The protein below binds the small molecule below.
Small molecule (SMILES): COC(=O)[C@@H]1C[C@@H](O)CN1C(=O)c1ccco1

Sequence of chain 1.B:
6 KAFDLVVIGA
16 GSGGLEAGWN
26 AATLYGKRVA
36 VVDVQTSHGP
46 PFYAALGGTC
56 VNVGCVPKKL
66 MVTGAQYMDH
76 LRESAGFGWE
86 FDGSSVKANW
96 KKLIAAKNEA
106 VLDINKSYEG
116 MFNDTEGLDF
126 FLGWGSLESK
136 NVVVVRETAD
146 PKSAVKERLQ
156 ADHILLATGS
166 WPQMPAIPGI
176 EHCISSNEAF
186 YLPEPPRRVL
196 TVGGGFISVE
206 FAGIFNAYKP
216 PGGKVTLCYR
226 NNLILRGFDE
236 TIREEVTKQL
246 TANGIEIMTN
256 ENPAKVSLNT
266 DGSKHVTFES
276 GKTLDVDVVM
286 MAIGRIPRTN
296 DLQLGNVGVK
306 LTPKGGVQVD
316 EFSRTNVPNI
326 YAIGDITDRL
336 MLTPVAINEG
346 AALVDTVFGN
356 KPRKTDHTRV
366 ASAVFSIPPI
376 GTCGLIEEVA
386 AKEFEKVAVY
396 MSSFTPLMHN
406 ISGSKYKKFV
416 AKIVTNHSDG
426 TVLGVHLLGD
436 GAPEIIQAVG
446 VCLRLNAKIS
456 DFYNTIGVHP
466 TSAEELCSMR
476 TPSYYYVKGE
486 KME

Binding-site contacts:
Ligand atom C14 contacts residue ARG231 of chain 1.B at 3.3 Å.
Ligand atom C01 contacts residue LEU337 of chain 1.B at 4.1 Å (hydrophobic).
Ligand atom C01 contacts residue ALA368 of chain 1.B at 3.0 Å (hydrophobic).
Ligand atom C11 contacts residue ARG231 of chain 1.B at 4.2 Å.
Ligand atom C12 contacts residue ARG231 of chain 1.B at 4.1 Å.
Ligand atom O02 contacts residue PHE233 of chain 1.B at 4.2 Å.
Ligand atom C01 contacts residue SER367 of chain 1.B at 4.0 Å.
Ligand atom C01 contacts residue PHE201 of chain 1.B at 4.5 Å (hydrophobic).
Ligand atom C05 contacts residue MET336 of chain 1.B at 3.8 Å (hydrophobic).
Ligand atom C06 contacts residue MET336 of chain 1.B at 4.1 Å (hydrophobic).
Ligand atom O02 contacts residue SER367 of chain 1.B at 4.0 Å.
Ligand atom C13 contacts residue ARG231 of chain 1.B at 3.5 Å.
Ligand atom O17 contacts residue PHE201 of chain 1.B at 3.3 Å.
Ligand atom O17 contacts residue PHE233 of chain 1.B at 3.5 Å.
Ligand atom O07 contacts residue LEU335 of chain 1.B at 4.2 Å.
Ligand atom C03 contacts residue PHE201 of chain 1.B at 4.0 Å (hydrophobic).
Ligand atom O16 contacts residue PHE233 of chain 1.B at 4.3 Å.
Ligand atom O15 contacts residue ARG231 of chain 1.B at 3.7 Å.
Ligand atom C12 contacts residue GLY232 of chain 1.B at 4.2 Å.
Ligand atom O02 contacts residue ALA368 of chain 1.B at 4.5 Å.
Ligand atom O02 contacts residue LEU337 of chain 1.B at 3.8 Å.
Ligand atom C06 contacts residue PHE201 of chain 1.B at 4.4 Å (hydrophobic).
Ligand atom C01 contacts residue VAL369 of chain 1.B at 4.3 Å (hydrophobic).
Ligand atom O07 contacts residue ARG334 of chain 1.B at 4.0 Å.
Ligand atom O07 contacts residue MET336 of chain 1.B at 3.2 Å (h-bond).
Ligand atom C01 contacts residue PHE233 of chain 1.B at 4.0 Å (hydrophobic).
Ligand atom C05 contacts residue PHE201 of chain 1.B at 3.8 Å (hydrophobic).
Ligand atom C13 contacts residue GLY232 of chain 1.B at 4.2 Å.
Ligand atom C03 contacts residue PHE233 of chain 1.B at 4.0 Å (hydrophobic).
Ligand atom C05 contacts residue LEU337 of chain 1.B at 4.3 Å (hydrophobic).